Sequence of chain 1.A:
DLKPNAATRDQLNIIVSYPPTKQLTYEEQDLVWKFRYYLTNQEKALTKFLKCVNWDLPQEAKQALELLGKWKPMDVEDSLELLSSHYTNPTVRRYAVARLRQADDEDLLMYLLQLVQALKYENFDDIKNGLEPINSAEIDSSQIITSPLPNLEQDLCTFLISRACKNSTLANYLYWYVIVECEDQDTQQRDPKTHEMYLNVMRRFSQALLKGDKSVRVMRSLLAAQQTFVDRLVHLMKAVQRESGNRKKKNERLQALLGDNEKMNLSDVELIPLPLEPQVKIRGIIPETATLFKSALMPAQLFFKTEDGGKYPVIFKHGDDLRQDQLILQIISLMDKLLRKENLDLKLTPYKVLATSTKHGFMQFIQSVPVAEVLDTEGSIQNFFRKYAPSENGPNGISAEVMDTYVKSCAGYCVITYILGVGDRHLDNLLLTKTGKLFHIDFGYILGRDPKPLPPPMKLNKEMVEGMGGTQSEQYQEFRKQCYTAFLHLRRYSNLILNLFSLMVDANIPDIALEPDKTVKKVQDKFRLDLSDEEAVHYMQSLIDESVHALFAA

Binding-site contacts:
Ligand atom C9 contacts residue ILE482 of chain 1.A at 3.8 Å (hydrophobic).
Ligand atom N21 contacts residue ILE482 of chain 1.A at 3.6 Å.
Ligand atom C20 contacts residue PRO340 of chain 1.A at 3.8 Å (hydrophobic).
Ligand atom C16 contacts residue GLN405 of chain 1.A at 3.2 Å.
Ligand atom C4 contacts residue LEU472 of chain 1.A at 3.8 Å (hydrophobic).
Ligand atom C8 contacts residue ILE482 of chain 1.A at 3.7 Å (hydrophobic).
Ligand atom C14 contacts residue TYR392 of chain 1.A at 3.6 Å (hydrophobic).
Ligand atom O25 contacts residue ASP483 of chain 1.A at 3.6 Å.
Ligand atom C13 contacts residue ILE356 of chain 1.A at 3.7 Å (hydrophobic).
Ligand atom F30 contacts residue PRO340 of chain 1.A at 3.5 Å.
Ligand atom C9 contacts residue MET404 of chain 1.A at 3.8 Å (hydrophobic).
Ligand atom F28 contacts residue PRO340 of chain 1.A at 3.4 Å.
Ligand atom C15 contacts residue LEU472 of chain 1.A at 3.6 Å (hydrophobic).
Ligand atom C15 contacts residue ILE407 of chain 1.A at 3.4 Å (hydrophobic).
Ligand atom O26 contacts residue PHE406 of chain 1.A at 3.7 Å.
Ligand atom N21 contacts residue ILE356 of chain 1.A at 3.4 Å.
Ligand atom C8 contacts residue ILE356 of chain 1.A at 3.6 Å (hydrophobic).
Ligand atom C13 contacts residue PHE406 of chain 1.A at 3.8 Å (hydrophobic).
Ligand atom F30 contacts residue PHE334 of chain 1.A at 3.0 Å.
Ligand atom C7 contacts residue ILE482 of chain 1.A at 3.7 Å (hydrophobic).
Ligand atom C10 contacts residue ILE482 of chain 1.A at 3.6 Å (hydrophobic).
Ligand atom C7 contacts residue MET404 of chain 1.A at 3.8 Å (hydrophobic).
Ligand atom C1 contacts residue SER409 of chain 1.A at 3.8 Å.
Ligand atom N22 contacts residue ILE356 of chain 1.A at 3.7 Å.
Ligand atom C16 contacts residue TYR392 of chain 1.A at 3.6 Å (hydrophobic).
Ligand atom O27 contacts residue ILE482 of chain 1.A at 3.4 Å.
Ligand atom F29 contacts residue LYS358 of chain 1.A at 3.5 Å.
Ligand atom C14 contacts residue GLN405 of chain 1.A at 3.5 Å.
Ligand atom N22 contacts residue ILE482 of chain 1.A at 3.8 Å.
Ligand atom C5 contacts residue PHE334 of chain 1.A at 3.7 Å (hydrophobic).
Ligand atom O25 contacts residue MET404 of chain 1.A at 3.5 Å (h-bond).
Ligand atom C12 contacts residue LYS358 of chain 1.A at 3.6 Å.
Ligand atom C18 contacts residue PHE334 of chain 1.A at 3.7 Å (hydrophobic).
Ligand atom C15 contacts residue SER409 of chain 1.A at 3.8 Å.
Ligand atom C2 contacts residue SER409 of chain 1.A at 3.6 Å.
Ligand atom F29 contacts residue PRO340 of chain 1.A at 3.6 Å.
Ligand atom N23 contacts residue ILE482 of chain 1.A at 3.7 Å.
Ligand atom O25 contacts residue LYS358 of chain 1.A at 3.5 Å (salt-bridge).
Ligand atom O26 contacts residue GLN405 of chain 1.A at 3.4 Å (h-bond).
Ligand atom O26 contacts residue ILE407 of chain 1.A at 2.8 Å (h-bond).

The small molecule below binds the protein below.
Small molecule (SMILES): O=c1cc(N2CCOCC2)nc2n1CC[C@@H](C(F)(F)F)N2C[C@H](O)c1ccccc1